This small molecule binds to this protein.
Small molecule (SMILES): N[C@@H](CCC(=O)O)C(=O)O

Sequence of chain 2.C:
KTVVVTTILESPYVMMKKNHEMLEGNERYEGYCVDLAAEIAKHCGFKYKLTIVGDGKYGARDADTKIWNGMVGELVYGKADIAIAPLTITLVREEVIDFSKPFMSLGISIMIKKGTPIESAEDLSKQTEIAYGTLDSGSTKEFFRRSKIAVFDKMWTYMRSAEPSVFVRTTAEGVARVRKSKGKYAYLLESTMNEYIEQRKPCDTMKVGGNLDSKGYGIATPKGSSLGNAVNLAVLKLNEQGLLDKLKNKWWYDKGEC

Binding-site contacts:
Ligand atom OE1 contacts residue GLU190 of chain 2.C at 3.7 Å.
Ligand atom C contacts residue TYR58 of chain 2.C at 3.7 Å (hydrophobic).
Ligand atom C contacts residue ARG93 of chain 2.C at 3.4 Å.
Ligand atom O contacts residue TYR58 of chain 2.C at 3.4 Å.
Ligand atom OXT contacts residue TYR58 of chain 2.C at 3.6 Å.
Ligand atom O contacts residue SER139 of chain 2.C at 3.0 Å (h-bond).
Ligand atom N contacts residue TYR217 of chain 2.C at 3.7 Å.
Ligand atom CG contacts residue LEU135 of chain 2.C at 3.8 Å (hydrophobic).
Ligand atom CA contacts residue TYR58 of chain 2.C at 4.0 Å (hydrophobic).
Ligand atom OE2 contacts residue GLY138 of chain 2.C at 3.6 Å.
Ligand atom OXT contacts residue PRO86 of chain 2.C at 3.7 Å.
Ligand atom OXT contacts residue ARG93 of chain 2.C at 2.8 Å (salt-bridge).
Ligand atom OXT contacts residue LEU87 of chain 2.C at 3.5 Å.
Ligand atom CG contacts residue GLU190 of chain 2.C at 3.6 Å.
Ligand atom CD contacts residue GLU190 of chain 2.C at 4.0 Å.
Ligand atom C contacts residue PRO86 of chain 2.C at 4.3 Å (hydrophobic).
Ligand atom O contacts residue GLY138 of chain 2.C at 3.3 Å.
Ligand atom OE1 contacts residue THR140 of chain 2.C at 2.6 Å (h-bond).
Ligand atom OE2 contacts residue SER139 of chain 2.C at 3.3 Å (h-bond).
Ligand atom OE2 contacts residue THR140 of chain 2.C at 3.2 Å (h-bond).
Ligand atom OXT contacts residue THR88 of chain 2.C at 2.8 Å (h-bond).
Ligand atom O contacts residue ARG93 of chain 2.C at 2.8 Å (salt-bridge).
Ligand atom CD contacts residue THR140 of chain 2.C at 3.2 Å.
Ligand atom CB contacts residue TYR58 of chain 2.C at 3.5 Å (hydrophobic).
Ligand atom OE2 contacts residue LEU135 of chain 2.C at 4.1 Å.
Ligand atom CA contacts residue GLU190 of chain 2.C at 3.4 Å.
Ligand atom CA contacts residue THR88 of chain 2.C at 3.4 Å.
Ligand atom CA contacts residue SER139 of chain 2.C at 3.4 Å.
Ligand atom C contacts residue SER139 of chain 2.C at 3.3 Å.
Ligand atom CA contacts residue PRO86 of chain 2.C at 4.0 Å (hydrophobic).
Ligand atom CB contacts residue LEU135 of chain 2.C at 4.1 Å (hydrophobic).
Ligand atom N contacts residue GLU190 of chain 2.C at 2.7 Å (salt-bridge).
Ligand atom CD contacts residue LEU135 of chain 2.C at 4.0 Å (hydrophobic).
Ligand atom N contacts residue PRO86 of chain 2.C at 2.9 Å (h-bond).
Ligand atom N contacts residue TYR58 of chain 2.C at 4.1 Å.
Ligand atom CB contacts residue GLU190 of chain 2.C at 4.0 Å.
Ligand atom N contacts residue THR88 of chain 2.C at 2.9 Å (h-bond).
Ligand atom OXT contacts residue SER139 of chain 2.C at 3.9 Å.
Ligand atom N contacts residue SER139 of chain 2.C at 4.2 Å.
Ligand atom C contacts residue THR88 of chain 2.C at 3.6 Å.